The protein below binds the small molecule below.
Small molecule (SMILES): CC(=O)N[C@@H]1[C@@H](O)[C@H](O)[C@@H](CO)O[C@H]1O

Binding-site contacts:
Ligand atom C3 contacts residue ASN74 of chain 2.A at 3.8 Å.
Ligand atom C1 contacts residue ASN74 of chain 2.A at 1.4 Å.
Ligand atom C8 contacts residue ASN74 of chain 2.A at 4.5 Å.
Ligand atom O5 contacts residue ASN74 of chain 2.A at 2.3 Å (h-bond).
Ligand atom N2 contacts residue ASN74 of chain 2.A at 2.9 Å (h-bond).
Ligand atom C7 contacts residue ASN74 of chain 2.A at 4.1 Å.
Ligand atom C4 contacts residue ASN74 of chain 2.A at 4.2 Å.
Ligand atom C5 contacts residue ASN74 of chain 2.A at 3.6 Å.
Ligand atom C2 contacts residue ASN74 of chain 2.A at 2.4 Å.

Sequence of chain 2.A:
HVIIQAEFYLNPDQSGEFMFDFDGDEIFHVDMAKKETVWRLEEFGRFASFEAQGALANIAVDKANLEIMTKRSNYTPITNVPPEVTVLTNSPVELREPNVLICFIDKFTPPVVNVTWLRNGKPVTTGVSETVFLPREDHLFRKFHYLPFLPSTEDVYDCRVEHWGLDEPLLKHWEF